Sequence of chain 1.A:
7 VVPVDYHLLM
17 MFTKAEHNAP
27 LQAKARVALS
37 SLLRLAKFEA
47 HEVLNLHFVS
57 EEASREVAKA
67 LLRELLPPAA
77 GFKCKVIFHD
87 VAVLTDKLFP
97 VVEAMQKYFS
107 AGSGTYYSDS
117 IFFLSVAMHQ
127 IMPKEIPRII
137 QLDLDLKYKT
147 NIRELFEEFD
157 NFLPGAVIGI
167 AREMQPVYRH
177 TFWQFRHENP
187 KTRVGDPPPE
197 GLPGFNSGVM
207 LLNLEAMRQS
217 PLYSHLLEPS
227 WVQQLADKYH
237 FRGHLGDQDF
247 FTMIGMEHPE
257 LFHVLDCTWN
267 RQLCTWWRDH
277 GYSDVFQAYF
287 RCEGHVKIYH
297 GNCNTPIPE

Binding-site contacts:
Ligand atom O3 contacts residue ASN202 of chain 1.A at 3.9 Å.
Ligand atom C1 contacts residue GLN171 of chain 1.A at 3.8 Å.
Ligand atom O2 contacts residue CYS299 of chain 1.A at 3.4 Å (h-bond).
Ligand atom C5 contacts residue VAL173 of chain 1.A at 4.0 Å (hydrophobic).
Ligand atom O5 contacts residue TRP273 of chain 1.A at 3.5 Å (h-bond).
Ligand atom C2 contacts residue SER11 of chain 1.B at 2.8 Å.
Ligand atom C4 contacts residue GLU169 of chain 1.A at 3.6 Å.
Ligand atom C4 contacts residue ASN298 of chain 1.A at 3.9 Å.
Ligand atom C5 contacts residue TRP272 of chain 1.A at 3.6 Å (hydrophobic).
Ligand atom C5 contacts residue GLU169 of chain 1.A at 3.9 Å.
Ligand atom O4 contacts residue ASN202 of chain 1.A at 3.7 Å.
Ligand atom C2 contacts residue ASN298 of chain 1.A at 3.8 Å.
Ligand atom O5 contacts residue GLN171 of chain 1.A at 2.9 Å (h-bond).
Ligand atom O2 contacts residue VAL173 of chain 1.A at 3.8 Å.
Ligand atom O3 contacts residue ASN298 of chain 1.A at 3.1 Å (h-bond).
Ligand atom C1 contacts residue CYS270 of chain 1.A at 3.8 Å (hydrophobic).
Ligand atom C6 contacts residue TRP272 of chain 1.A at 3.5 Å (hydrophobic).
Ligand atom O6 contacts residue CYS9 of chain 1.B at 3.9 Å.
Ligand atom C2 contacts residue CYS270 of chain 1.A at 4.0 Å (hydrophobic).
Ligand atom C3 contacts residue TRP273 of chain 1.A at 3.8 Å (hydrophobic).
Ligand atom O4 contacts residue GLU169 of chain 1.A at 2.6 Å (salt-bridge).
Ligand atom O2 contacts residue SER11 of chain 1.B at 3.1 Å (h-bond).
Ligand atom O5 contacts residue SER11 of chain 1.B at 2.5 Å (h-bond).
Ligand atom C5 contacts residue TRP273 of chain 1.A at 3.8 Å (hydrophobic).
Ligand atom O4 contacts residue GLN244 of chain 1.A at 2.9 Å (h-bond).
Ligand atom C1 contacts residue SER11 of chain 1.B at 1.8 Å.
Ligand atom O4 contacts residue TRP272 of chain 1.A at 4.0 Å.
Ligand atom C3 contacts residue SER11 of chain 1.B at 4.1 Å.
Ligand atom O2 contacts residue TRP273 of chain 1.A at 2.8 Å (h-bond).
Ligand atom C5 contacts residue SER11 of chain 1.B at 3.8 Å.
Ligand atom C1 contacts residue TRP273 of chain 1.A at 3.7 Å (hydrophobic).
Ligand atom C2 contacts residue CYS299 of chain 1.A at 4.0 Å (hydrophobic).
Ligand atom O2 contacts residue LEU241 of chain 1.A at 4.1 Å.
Ligand atom O6 contacts residue GLU10 of chain 1.B at 3.9 Å.
Ligand atom C5 contacts residue GLN171 of chain 1.A at 3.5 Å.
Ligand atom C2 contacts residue TRP273 of chain 1.A at 3.7 Å (hydrophobic).
Ligand atom C2 contacts residue GLN171 of chain 1.A at 4.1 Å.
Ligand atom C4 contacts residue GLN171 of chain 1.A at 3.7 Å.
Ligand atom C3 contacts residue ASN298 of chain 1.A at 3.8 Å.
Ligand atom O4 contacts residue CYS299 of chain 1.A at 3.4 Å.

The small molecule below binds the protein below.
Small molecule (SMILES): OC[C@H]1OC[C@H](O)[C@@H](O[C@H]2OC[C@@H](O)[C@H](O)[C@H]2O)[C@@H]1O

Sequence of chain 1.B:
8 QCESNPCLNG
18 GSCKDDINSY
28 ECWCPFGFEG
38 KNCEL